This small molecule binds to this protein.
Small molecule (SMILES): OC[C@H]1O[C@@](CO)(O[C@H]2O[C@H](CO)[C@@H](O)[C@H](O)[C@H]2O)[C@@H](O)[C@@H]1O

Binding-site contacts:
Ligand atom O1 contacts residue GLN236 of chain 1.A at 4.5 Å.
Ligand atom O4 contacts residue GLU231 of chain 1.A at 3.1 Å.
Ligand atom O3 contacts residue SER233 of chain 1.A at 4.4 Å.
Ligand atom O6 contacts residue ILE239 of chain 1.A at 3.2 Å.
Ligand atom C6 contacts residue TRP244 of chain 1.A at 4.0 Å (hydrophobic).
Ligand atom C6 contacts residue GLU231 of chain 1.A at 4.1 Å.
Ligand atom O4 contacts residue SER233 of chain 1.A at 3.0 Å (h-bond).
Ligand atom O4 contacts residue GLN232 of chain 1.A at 2.5 Å (h-bond).
Ligand atom O3 contacts residue GLN236 of chain 1.A at 3.2 Å (h-bond).
Ligand atom C3 contacts residue GLN236 of chain 1.A at 3.6 Å.
Ligand atom C5 contacts residue GLN232 of chain 1.A at 4.1 Å.
Ligand atom C3 contacts residue SER233 of chain 1.A at 4.5 Å.
Ligand atom O3 contacts residue ILE239 of chain 1.A at 3.7 Å.
Ligand atom O6 contacts residue GLU231 of chain 1.A at 3.3 Å (salt-bridge).
Ligand atom C6 contacts residue LYS110 of chain 1.A at 4.0 Å.
Ligand atom C4 contacts residue GLN232 of chain 1.A at 3.7 Å.
Ligand atom O6 contacts residue TRP244 of chain 1.A at 3.7 Å.
Ligand atom C4 contacts residue GLU231 of chain 1.A at 4.1 Å.
Ligand atom O6 contacts residue LYS110 of chain 1.A at 4.0 Å.
Ligand atom C6 contacts residue ILE239 of chain 1.A at 4.0 Å (hydrophobic).
Ligand atom O4 contacts residue ASN243 of chain 1.A at 4.4 Å.
Ligand atom C1 contacts residue GLN236 of chain 1.A at 4.3 Å.
Ligand atom C6 contacts residue GLN232 of chain 1.A at 4.0 Å.
Ligand atom C4 contacts residue SER233 of chain 1.A at 4.4 Å.

Sequence of chain 1.A:
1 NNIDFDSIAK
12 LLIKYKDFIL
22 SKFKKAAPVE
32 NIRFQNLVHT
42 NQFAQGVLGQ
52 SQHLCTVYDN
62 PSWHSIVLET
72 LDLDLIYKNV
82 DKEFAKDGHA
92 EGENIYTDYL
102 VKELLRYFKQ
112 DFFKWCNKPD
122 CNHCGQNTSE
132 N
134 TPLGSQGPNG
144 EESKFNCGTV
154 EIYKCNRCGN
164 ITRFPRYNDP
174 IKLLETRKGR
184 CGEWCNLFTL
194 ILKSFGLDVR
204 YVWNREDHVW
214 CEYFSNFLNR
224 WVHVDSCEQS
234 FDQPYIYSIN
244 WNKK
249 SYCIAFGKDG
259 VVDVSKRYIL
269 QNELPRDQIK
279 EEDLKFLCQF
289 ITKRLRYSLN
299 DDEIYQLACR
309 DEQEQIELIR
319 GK